Binding-site contacts:
Ligand atom O3 contacts residue GLU133 of chain 3.A at 4.5 Å.
Ligand atom N2 contacts residue ASN19 of chain 3.A at 2.9 Å (h-bond).
Ligand atom N2 contacts residue GLU133 of chain 3.A at 4.1 Å.
Ligand atom C3 contacts residue GLU133 of chain 3.A at 3.7 Å.
Ligand atom C5 contacts residue ASN19 of chain 3.A at 3.8 Å.
Ligand atom C3 contacts residue ARG136 of chain 3.A at 4.0 Å.
Ligand atom O7 contacts residue SER21 of chain 3.A at 4.3 Å.
Ligand atom C4 contacts residue ASN19 of chain 3.A at 4.3 Å.
Ligand atom O5 contacts residue GLU133 of chain 3.A at 4.2 Å.
Ligand atom C3 contacts residue ASN19 of chain 3.A at 3.9 Å.
Ligand atom C8 contacts residue VAL22 of chain 3.A at 4.3 Å (hydrophobic).
Ligand atom C7 contacts residue ASN19 of chain 3.A at 3.1 Å.
Ligand atom C2 contacts residue ASN19 of chain 3.A at 2.5 Å.
Ligand atom C8 contacts residue ASN19 of chain 3.A at 4.2 Å.
Ligand atom C5 contacts residue GLU133 of chain 3.A at 4.1 Å.
Ligand atom O3 contacts residue ARG136 of chain 3.A at 3.7 Å.
Ligand atom O7 contacts residue ASN19 of chain 3.A at 3.1 Å (h-bond).
Ligand atom C2 contacts residue GLU133 of chain 3.A at 4.0 Å.
Ligand atom C4 contacts residue ARG136 of chain 3.A at 4.4 Å.
Ligand atom O4 contacts residue ARG136 of chain 3.A at 3.5 Å (salt-bridge).
Ligand atom C1 contacts residue ASN19 of chain 3.A at 1.5 Å.
Ligand atom C1 contacts residue GLU133 of chain 3.A at 3.8 Å.
Ligand atom O5 contacts residue ASN19 of chain 3.A at 2.4 Å (h-bond).

A protein and the small-molecule ligand that binds it are described below.
Small molecule (SMILES): CC(=O)N[C@@H]1[C@@H](O)[C@H](O)[C@@H](CO)O[C@H]1O

Sequence of chain 3.A:
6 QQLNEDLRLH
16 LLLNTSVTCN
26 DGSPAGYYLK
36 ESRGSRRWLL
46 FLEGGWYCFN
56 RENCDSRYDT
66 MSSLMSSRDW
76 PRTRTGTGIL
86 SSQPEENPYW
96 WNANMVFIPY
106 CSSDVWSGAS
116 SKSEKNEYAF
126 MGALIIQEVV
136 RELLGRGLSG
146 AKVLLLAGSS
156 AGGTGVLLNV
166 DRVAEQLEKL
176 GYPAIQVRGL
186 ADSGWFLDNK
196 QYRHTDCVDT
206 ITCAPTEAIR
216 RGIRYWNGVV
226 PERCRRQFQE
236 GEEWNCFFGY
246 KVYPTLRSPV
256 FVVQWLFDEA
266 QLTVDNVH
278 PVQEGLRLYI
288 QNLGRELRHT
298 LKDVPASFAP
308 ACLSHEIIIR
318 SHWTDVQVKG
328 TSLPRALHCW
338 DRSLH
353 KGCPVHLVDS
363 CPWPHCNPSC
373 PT